Sequence of chain 1.A:
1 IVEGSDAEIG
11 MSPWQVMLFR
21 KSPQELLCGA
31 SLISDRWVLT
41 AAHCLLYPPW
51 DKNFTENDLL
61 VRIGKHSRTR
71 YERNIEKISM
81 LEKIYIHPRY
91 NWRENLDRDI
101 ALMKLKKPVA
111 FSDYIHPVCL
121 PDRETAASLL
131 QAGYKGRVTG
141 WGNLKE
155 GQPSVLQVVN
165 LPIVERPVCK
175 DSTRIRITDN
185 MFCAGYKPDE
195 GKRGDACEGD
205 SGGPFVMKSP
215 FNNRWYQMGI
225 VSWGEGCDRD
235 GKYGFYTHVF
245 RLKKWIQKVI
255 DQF

Binding-site contacts:
Ligand atom C1 contacts residue ASP199 of chain 1.A at 3.6 Å.
Ligand atom C9 contacts residue HIS43 of chain 1.A at 3.5 Å.
Ligand atom C3 contacts residue GLY230 of chain 1.A at 3.5 Å.
Ligand atom C4 contacts residue GLU202 of chain 1.A at 3.7 Å.
Ligand atom N3 contacts residue GLY230 of chain 1.A at 3.2 Å (h-bond).
Ligand atom C3 contacts residue GLY228 of chain 1.A at 3.4 Å.
Ligand atom C15 contacts residue ILE179 of chain 1.A at 3.7 Å (hydrophobic).
Ligand atom C17 contacts residue ASN95 of chain 1.A at 3.7 Å.
Ligand atom C18 contacts residue GLU94 of chain 1.A at 3.6 Å.
Ligand atom C18 contacts residue ARG93 of chain 1.A at 3.4 Å.
Ligand atom C22 contacts residue GLY228 of chain 1.A at 3.1 Å.
Ligand atom O1 contacts residue GLU202 of chain 1.A at 2.4 Å (salt-bridge).
Ligand atom C33 contacts residue GLY228 of chain 1.A at 3.6 Å.
Ligand atom C7 contacts residue SER226 of chain 1.A at 3.5 Å.
Ligand atom C2 contacts residue ALA200 of chain 1.A at 3.2 Å (hydrophobic).
Ligand atom N1 contacts residue TRP227 of chain 1.A at 3.8 Å.
Ligand atom C5 contacts residue GLY228 of chain 1.A at 2.8 Å.
Ligand atom C23 contacts residue GLY228 of chain 1.A at 3.6 Å.
Ligand atom C2 contacts residue GLY230 of chain 1.A at 3.5 Å.
Ligand atom N1 contacts residue GLY238 of chain 1.A at 3.1 Å.
Ligand atom N3 contacts residue ALA200 of chain 1.A at 2.6 Å (h-bond).
Ligand atom N1 contacts residue ASP199 of chain 1.A at 2.7 Å (salt-bridge).
Ligand atom O4 contacts residue GLU202 of chain 1.A at 3.6 Å (salt-bridge).
Ligand atom N1 contacts residue ALA200 of chain 1.A at 3.4 Å (h-bond).
Ligand atom C7 contacts residue TRP227 of chain 1.A at 3.7 Å (hydrophobic).
Ligand atom C10 contacts residue TRP50 of chain 1.A at 3.7 Å (hydrophobic).
Ligand atom C10 contacts residue TYR47 of chain 1.A at 3.6 Å (hydrophobic).
Ligand atom N4 contacts residue GLY228 of chain 1.A at 2.9 Å (h-bond).
Ligand atom C17 contacts residue GLU94 of chain 1.A at 3.6 Å.
Ligand atom C2 contacts residue CYS201 of chain 1.A at 3.8 Å (hydrophobic).
Ligand atom N2 contacts residue GLY228 of chain 1.A at 3.7 Å.
Ligand atom C27 contacts residue GLU229 of chain 1.A at 3.6 Å.
Ligand atom C11 contacts residue TRP50 of chain 1.A at 3.6 Å (hydrophobic).
Ligand atom C18 contacts residue TRP92 of chain 1.A at 3.7 Å (hydrophobic).
Ligand atom C1 contacts residue TRP227 of chain 1.A at 3.7 Å (hydrophobic).
Ligand atom C6 contacts residue GLU202 of chain 1.A at 3.5 Å.
Ligand atom C26 contacts residue GLU229 of chain 1.A at 3.4 Å.
Ligand atom C1 contacts residue ALA200 of chain 1.A at 3.2 Å (hydrophobic).
Ligand atom O5 contacts residue GLY230 of chain 1.A at 3.7 Å.
Ligand atom N2 contacts residue TRP227 of chain 1.A at 3.3 Å (h-bond).

A small-molecule ligand and the protein it binds are described below.
Small molecule (SMILES): [H]/N=C(/N)NCCC[C@@H]1NC(=O)C[C@@H]2CCCN2C(=O)CN(Cc2ccccc2CO)Cc2ccccc2CSC[C@@H](C(N)=O)NC1=O